The protein below binds the small molecule below.
Small molecule (SMILES): Nc1ccn([C@H]2C[C@H](O)[C@@H](COP(=O)(O)O)O2)c(=O)n1

Binding-site contacts:
Ligand atom C2' contacts residue DA4 of chain 59.D at 3.5 Å.
Ligand atom OP2 contacts residue DA4 of chain 59.D at 3.6 Å.
Ligand atom C5' contacts residue DA4 of chain 59.D at 4.0 Å.
Ligand atom P contacts residue DA4 of chain 59.D at 3.2 Å.
Ligand atom C4' contacts residue DA4 of chain 59.D at 4.3 Å.
Ligand atom C3' contacts residue DA4 of chain 59.D at 3.3 Å.
Ligand atom O5' contacts residue DA4 of chain 59.D at 4.0 Å.
Ligand atom O3' contacts residue DA4 of chain 59.D at 4.2 Å.
Ligand atom OP1 contacts residue DA4 of chain 59.D at 2.2 Å.